Binding-site contacts:
Ligand atom C4 contacts residue ASN87 of chain 48.A at 4.2 Å.
Ligand atom C7 contacts residue ASP85 of chain 48.A at 4.4 Å.
Ligand atom C6 contacts residue LEU151 of chain 48.A at 3.8 Å (hydrophobic).
Ligand atom C8 contacts residue ASN87 of chain 48.A at 4.3 Å.
Ligand atom C2 contacts residue ASN87 of chain 48.A at 2.4 Å.
Ligand atom C3 contacts residue ASN87 of chain 48.A at 3.8 Å.
Ligand atom O7 contacts residue ASP85 of chain 48.A at 3.4 Å (salt-bridge).
Ligand atom C1 contacts residue SER89 of chain 48.A at 4.5 Å.
Ligand atom C6 contacts residue LEU91 of chain 48.A at 3.7 Å (hydrophobic).
Ligand atom O7 contacts residue ASN87 of chain 48.A at 3.0 Å (h-bond).
Ligand atom O5 contacts residue ASN87 of chain 48.A at 2.4 Å (h-bond).
Ligand atom C1 contacts residue ASN87 of chain 48.A at 1.4 Å.
Ligand atom O6 contacts residue LEU91 of chain 48.A at 4.1 Å.
Ligand atom C7 contacts residue ASN87 of chain 48.A at 3.1 Å.
Ligand atom C5 contacts residue LEU151 of chain 48.A at 4.1 Å (hydrophobic).
Ligand atom C5 contacts residue ASN87 of chain 48.A at 3.7 Å.
Ligand atom N2 contacts residue ASN87 of chain 48.A at 2.8 Å (h-bond).
Ligand atom O4 contacts residue LEU151 of chain 48.A at 4.1 Å.

This protein binds this small molecule.
Small molecule (SMILES): CC(=O)N[C@@H]1[C@@H](O)[C@H](O)[C@@H](CO)O[C@H]1O

Sequence of chain 48.A:
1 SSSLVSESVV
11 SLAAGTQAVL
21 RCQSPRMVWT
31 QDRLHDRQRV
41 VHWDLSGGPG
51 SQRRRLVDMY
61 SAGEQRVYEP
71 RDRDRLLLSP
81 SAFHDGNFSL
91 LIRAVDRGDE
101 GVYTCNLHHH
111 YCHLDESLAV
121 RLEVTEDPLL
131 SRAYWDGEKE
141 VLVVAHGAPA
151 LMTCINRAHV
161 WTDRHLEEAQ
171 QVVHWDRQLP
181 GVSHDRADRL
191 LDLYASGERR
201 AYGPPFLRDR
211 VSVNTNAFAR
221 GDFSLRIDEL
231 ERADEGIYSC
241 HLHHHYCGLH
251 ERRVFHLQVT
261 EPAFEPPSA